Sequence of chain 1.A:
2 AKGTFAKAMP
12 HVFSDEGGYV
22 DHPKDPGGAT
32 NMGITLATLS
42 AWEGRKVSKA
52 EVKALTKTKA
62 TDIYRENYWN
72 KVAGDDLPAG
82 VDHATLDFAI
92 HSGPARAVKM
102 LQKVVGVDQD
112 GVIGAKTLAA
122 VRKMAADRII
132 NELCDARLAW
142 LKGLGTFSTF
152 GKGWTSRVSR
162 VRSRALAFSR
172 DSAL

The small molecule below binds the protein below.
Small molecule (SMILES): CC(=O)N[C@@H]1[C@@H](O[C@H](C)C(=O)N[C@@H](C)C(=O)N[C@H](CCC(=O)O)C(=O)O)[C@H](O[C@@H]2O[C@H](CO)[C@@H](O)[C@H](O)[C@H]2NC(C)=O)[C@@H](CO)O[C@@H]1O

Binding-site contacts:
Ligand atom N19 contacts residue ILE91 of chain 1.A at 2.7 Å (h-bond).
Ligand atom C25 contacts residue ILE91 of chain 1.A at 3.5 Å (hydrophobic).
Ligand atom O04 contacts residue HIS92 of chain 1.A at 3.5 Å (h-bond).
Ligand atom O07 contacts residue SER93 of chain 1.A at 3.5 Å.
Ligand atom O13 contacts residue HIS92 of chain 1.A at 3.7 Å.
Ligand atom C41 contacts residue TYR69 of chain 1.A at 3.5 Å (hydrophobic).
Ligand atom O12 contacts residue GLY34 of chain 1.A at 3.6 Å (h-bond).
Ligand atom O13 contacts residue SER93 of chain 1.A at 3.0 Å (h-bond).
Ligand atom C44 contacts residue HIS92 of chain 1.A at 3.4 Å.
Ligand atom C37 contacts residue THR39 of chain 1.A at 3.7 Å.
Ligand atom C29 contacts residue TYR69 of chain 1.A at 3.6 Å (hydrophobic).
Ligand atom O08 contacts residue GLY34 of chain 1.A at 2.7 Å (h-bond).
Ligand atom C44 contacts residue LEU142 of chain 1.A at 3.7 Å (hydrophobic).
Ligand atom C37 contacts residue GLY34 of chain 1.A at 3.4 Å.
Ligand atom C31 contacts residue HIS92 of chain 1.A at 3.4 Å.
Ligand atom O06 contacts residue THR39 of chain 1.A at 3.3 Å (h-bond).
Ligand atom O07 contacts residue GLY94 of chain 1.A at 3.3 Å.
Ligand atom C44 contacts residue SER93 of chain 1.A at 3.4 Å.
Ligand atom C37 contacts residue TYR69 of chain 1.A at 3.1 Å (hydrophobic).
Ligand atom O03 contacts residue HIS92 of chain 1.A at 3.4 Å (h-bond).
Ligand atom O12 contacts residue THR36 of chain 1.A at 3.2 Å (h-bond).
Ligand atom C27 contacts residue ILE91 of chain 1.A at 3.4 Å (hydrophobic).
Ligand atom C25 contacts residue HIS92 of chain 1.A at 3.5 Å.
Ligand atom C33 contacts residue GLY34 of chain 1.A at 3.2 Å.
Ligand atom C48 contacts residue LEU145 of chain 1.A at 3.7 Å (hydrophobic).
Ligand atom O10 contacts residue HIS92 of chain 1.A at 2.9 Å (h-bond).
Ligand atom O16 contacts residue LEU145 of chain 1.A at 3.6 Å.
Ligand atom O01 contacts residue THR36 of chain 1.A at 3.2 Å.
Ligand atom C33 contacts residue ILE91 of chain 1.A at 3.4 Å (hydrophobic).
Ligand atom C41 contacts residue TYR65 of chain 1.A at 3.7 Å (hydrophobic).
Ligand atom O12 contacts residue THR39 of chain 1.A at 2.9 Å (h-bond).
Ligand atom O13 contacts residue TRP141 of chain 1.A at 3.5 Å.
Ligand atom O12 contacts residue TYR69 of chain 1.A at 3.3 Å (h-bond).
Ligand atom O06 contacts residue TYR69 of chain 1.A at 2.5 Å (h-bond).
Ligand atom N19 contacts residue TYR69 of chain 1.A at 3.4 Å (h-bond).
Ligand atom N20 contacts residue HIS92 of chain 1.A at 3.3 Å (h-bond).
Ligand atom C40 contacts residue PHE151 of chain 1.A at 3.6 Å (hydrophobic).
Ligand atom C29 contacts residue ILE91 of chain 1.A at 3.6 Å (hydrophobic).
Ligand atom C41 contacts residue GLY34 of chain 1.A at 3.1 Å.
Ligand atom O10 contacts residue TRP155 of chain 1.A at 2.8 Å (h-bond).